A small-molecule ligand and the protein it binds are described below.
Small molecule (SMILES): C[C@@](O)(CCO)CC(=O)[O-]

Binding-site contacts:
Ligand atom O7 contacts residue VAL33 of chain 1.B at 3.9 Å.
Ligand atom C8 contacts residue ALA363 of chain 1.B at 4.4 Å (hydrophobic).
Ligand atom O8 contacts residue ILE25 of chain 1.B at 3.2 Å.
Ligand atom C5 contacts residue VAL33 of chain 1.B at 3.9 Å (hydrophobic).
Ligand atom C8 contacts residue LYS23 of chain 1.B at 4.0 Å.
Ligand atom O3 contacts residue VAL33 of chain 1.B at 3.8 Å.
Ligand atom C4 contacts residue VAL33 of chain 1.B at 3.9 Å (hydrophobic).
Ligand atom C2 contacts residue GLU29 of chain 1.B at 4.2 Å.
Ligand atom O4 contacts residue SER230 of chain 1.B at 3.0 Å (h-bond).
Ligand atom C3 contacts residue VAL33 of chain 1.B at 4.5 Å (hydrophobic).
Ligand atom O7 contacts residue VAL32 of chain 1.B at 3.3 Å.
Ligand atom C5 contacts residue SER230 of chain 1.B at 3.4 Å.
Ligand atom C6 contacts residue GLY362 of chain 1.B at 4.0 Å.
Ligand atom O3 contacts residue VAL32 of chain 1.B at 3.1 Å.
Ligand atom O8 contacts residue ASP233 of chain 1.B at 2.8 Å (salt-bridge).
Ligand atom O8 contacts residue GLY362 of chain 1.B at 3.8 Å.
Ligand atom C5 contacts residue VAL32 of chain 1.B at 4.3 Å (hydrophobic).
Ligand atom C2 contacts residue ASP233 of chain 1.B at 4.4 Å.
Ligand atom C8 contacts residue GLY362 of chain 1.B at 4.1 Å.
Ligand atom C8 contacts residue ILE25 of chain 1.B at 4.1 Å (hydrophobic).
Ligand atom C3 contacts residue HIS30 of chain 1.B at 3.9 Å.
Ligand atom C6 contacts residue GLU29 of chain 1.B at 4.3 Å.
Ligand atom C4 contacts residue LEU276 of chain 1.B at 4.3 Å (hydrophobic).
Ligand atom O4 contacts residue GLY231 of chain 1.B at 4.4 Å.
Ligand atom O7 contacts residue GLU29 of chain 1.B at 3.6 Å.
Ligand atom O7 contacts residue HIS30 of chain 1.B at 2.8 Å (h-bond).
Ligand atom O3 contacts residue SER230 of chain 1.B at 2.6 Å (h-bond).
Ligand atom C6 contacts residue ALA363 of chain 1.B at 3.9 Å (hydrophobic).
Ligand atom C5 contacts residue ALA229 of chain 1.B at 4.5 Å (hydrophobic).
Ligand atom C6 contacts residue LEU276 of chain 1.B at 4.3 Å (hydrophobic).
Ligand atom C6 contacts residue HIS30 of chain 1.B at 3.8 Å.
Ligand atom O8 contacts residue LYS23 of chain 1.B at 2.7 Å (salt-bridge).
Ligand atom C3 contacts residue GLU29 of chain 1.B at 4.4 Å.
Ligand atom C2 contacts residue ILE25 of chain 1.B at 3.6 Å (hydrophobic).
Ligand atom O3 contacts residue VAL232 of chain 1.B at 3.9 Å.
Ligand atom C8 contacts residue ASP233 of chain 1.B at 3.4 Å.
Ligand atom O4 contacts residue ALA229 of chain 1.B at 3.5 Å.
Ligand atom C2 contacts residue GLY362 of chain 1.B at 4.3 Å.

Sequence of chain 1.B:
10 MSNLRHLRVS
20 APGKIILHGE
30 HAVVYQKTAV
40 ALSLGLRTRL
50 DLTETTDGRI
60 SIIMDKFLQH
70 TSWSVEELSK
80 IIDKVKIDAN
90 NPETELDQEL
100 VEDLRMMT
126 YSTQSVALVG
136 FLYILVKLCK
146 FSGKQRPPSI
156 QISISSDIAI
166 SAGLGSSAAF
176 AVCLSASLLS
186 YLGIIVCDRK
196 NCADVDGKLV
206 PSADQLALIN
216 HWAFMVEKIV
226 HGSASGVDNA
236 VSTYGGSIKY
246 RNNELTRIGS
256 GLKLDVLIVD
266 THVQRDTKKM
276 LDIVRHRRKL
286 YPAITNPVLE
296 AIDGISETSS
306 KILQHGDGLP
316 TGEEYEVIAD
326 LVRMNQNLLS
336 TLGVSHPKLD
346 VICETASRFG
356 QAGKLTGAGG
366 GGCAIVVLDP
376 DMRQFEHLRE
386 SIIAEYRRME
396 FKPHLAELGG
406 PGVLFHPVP